The small molecule below binds the protein below.
Small molecule (SMILES): O=c1[nH]c(=O)c2[nH]c(=S)[nH]c2[nH]1

Sequence of chain 4.A:
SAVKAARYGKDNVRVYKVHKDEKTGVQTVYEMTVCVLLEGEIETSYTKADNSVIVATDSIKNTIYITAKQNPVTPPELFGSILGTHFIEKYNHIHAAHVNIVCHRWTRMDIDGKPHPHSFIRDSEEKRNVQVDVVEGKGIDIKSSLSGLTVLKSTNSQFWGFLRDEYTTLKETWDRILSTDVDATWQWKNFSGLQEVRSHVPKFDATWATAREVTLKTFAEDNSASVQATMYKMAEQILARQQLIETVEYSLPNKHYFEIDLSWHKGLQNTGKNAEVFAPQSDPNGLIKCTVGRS

Sequence of chain 3.A:
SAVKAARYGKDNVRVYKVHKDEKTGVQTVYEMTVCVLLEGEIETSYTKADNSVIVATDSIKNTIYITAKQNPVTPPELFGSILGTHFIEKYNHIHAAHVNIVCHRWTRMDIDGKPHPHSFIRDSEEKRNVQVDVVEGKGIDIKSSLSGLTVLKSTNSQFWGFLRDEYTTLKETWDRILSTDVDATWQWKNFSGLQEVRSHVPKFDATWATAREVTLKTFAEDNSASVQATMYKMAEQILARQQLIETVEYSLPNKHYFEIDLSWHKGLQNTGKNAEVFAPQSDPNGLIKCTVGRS

Binding-site contacts:
Ligand atom O2 contacts residue GLN132 of chain 3.A at 3.4 Å (h-bond).
Ligand atom C4 contacts residue ASN101 of chain 3.A at 4.0 Å.
Ligand atom S8 contacts residue CYS36 of chain 3.A at 2.2 Å (h-bond).
Ligand atom C5 contacts residue TRS1 of chain 3.D at 4.2 Å.
Ligand atom C8 contacts residue ASN101 of chain 3.A at 4.1 Å.
Ligand atom O6 contacts residue TRS1 of chain 3.D at 2.8 Å (h-bond).
Ligand atom S8 contacts residue LEU38 of chain 3.A at 4.3 Å.
Ligand atom S8 contacts residue TRS1 of chain 3.D at 3.6 Å.
Ligand atom C8 contacts residue CYS36 of chain 3.A at 3.3 Å (hydrophobic).
Ligand atom N3 contacts residue GLN132 of chain 3.A at 3.1 Å (h-bond).
Ligand atom C5 contacts residue GLN132 of chain 3.A at 4.1 Å.
Ligand atom N7 contacts residue CYS36 of chain 3.A at 4.3 Å.
Ligand atom N9 contacts residue ASN101 of chain 3.A at 4.2 Å.
Ligand atom N1 contacts residue GLN132 of chain 3.A at 3.7 Å.
Ligand atom C5 contacts residue ASN101 of chain 3.A at 3.6 Å.
Ligand atom O6 contacts residue ASN101 of chain 3.A at 3.4 Å (h-bond).
Ligand atom N9 contacts residue GLN132 of chain 3.A at 4.3 Å.
Ligand atom S8 contacts residue LEU288 of chain 4.A at 4.1 Å.
Ligand atom N9 contacts residue LEU38 of chain 3.A at 4.4 Å.
Ligand atom C2 contacts residue ASN101 of chain 3.A at 3.8 Å.
Ligand atom C6 contacts residue TRS1 of chain 3.D at 3.8 Å.
Ligand atom N7 contacts residue TRS1 of chain 3.D at 3.0 Å (h-bond).
Ligand atom O2 contacts residue ASN101 of chain 3.A at 4.5 Å.
Ligand atom C8 contacts residue TRS1 of chain 3.D at 3.6 Å.
Ligand atom C2 contacts residue GLN132 of chain 3.A at 3.1 Å.
Ligand atom C4 contacts residue GLN132 of chain 3.A at 3.6 Å.
Ligand atom C6 contacts residue ASN101 of chain 3.A at 3.2 Å.
Ligand atom S8 contacts residue ASP12 of chain 3.A at 3.6 Å.
Ligand atom N7 contacts residue ASN101 of chain 3.A at 3.8 Å.
Ligand atom N1 contacts residue ASN101 of chain 3.A at 3.3 Å (h-bond).
Ligand atom C6 contacts residue GLN132 of chain 3.A at 4.2 Å.
Ligand atom N3 contacts residue ASN101 of chain 3.A at 4.3 Å.
Ligand atom N9 contacts residue CYS36 of chain 3.A at 3.9 Å.